This protein binds this small molecule.
Small molecule (SMILES): CC(=O)N[C@@H]1[C@@H](O)[C@H](O)[C@@H](CO)O[C@H]1O

Binding-site contacts:
Ligand atom C7 contacts residue ASN231 of chain 1.A at 3.1 Å.
Ligand atom C4 contacts residue ASN231 of chain 1.A at 4.3 Å.
Ligand atom O6 contacts residue ASN231 of chain 1.A at 4.3 Å.
Ligand atom O7 contacts residue ASN231 of chain 1.A at 3.0 Å (h-bond).
Ligand atom C3 contacts residue ASN231 of chain 1.A at 3.8 Å.
Ligand atom N2 contacts residue ASN231 of chain 1.A at 2.8 Å (h-bond).
Ligand atom C5 contacts residue ASN231 of chain 1.A at 3.7 Å.
Ligand atom O5 contacts residue LYS160 of chain 1.A at 4.2 Å.
Ligand atom C8 contacts residue ASN231 of chain 1.A at 4.3 Å.
Ligand atom C6 contacts residue ASN231 of chain 1.A at 4.3 Å.
Ligand atom C1 contacts residue ASN231 of chain 1.A at 1.4 Å.
Ligand atom C2 contacts residue ASN231 of chain 1.A at 2.5 Å.
Ligand atom O5 contacts residue ASN231 of chain 1.A at 2.4 Å (h-bond).

Sequence of chain 1.A:
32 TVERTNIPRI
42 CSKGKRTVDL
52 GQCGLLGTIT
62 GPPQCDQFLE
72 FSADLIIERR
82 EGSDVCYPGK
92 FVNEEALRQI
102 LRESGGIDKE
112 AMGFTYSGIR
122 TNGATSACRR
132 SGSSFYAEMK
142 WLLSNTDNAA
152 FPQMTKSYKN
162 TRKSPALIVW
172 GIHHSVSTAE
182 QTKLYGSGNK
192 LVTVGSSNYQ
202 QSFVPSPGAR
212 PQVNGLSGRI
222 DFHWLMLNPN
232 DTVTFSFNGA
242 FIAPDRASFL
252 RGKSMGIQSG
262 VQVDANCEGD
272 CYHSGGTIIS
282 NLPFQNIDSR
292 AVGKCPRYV